Binding-site contacts:
Ligand atom O1B contacts residue ILE98 of chain 15.A at 3.1 Å.
Ligand atom C4 contacts residue MET214 of chain 15.A at 4.0 Å (hydrophobic).
Ligand atom N5A contacts residue PHE179 of chain 15.A at 3.2 Å.
Ligand atom CM6 contacts residue LEU184 of chain 15.A at 3.6 Å (hydrophobic).
Ligand atom N1A contacts residue PHE179 of chain 15.A at 3.2 Å.
Ligand atom CM6 contacts residue TYR144 of chain 15.A at 3.7 Å (hydrophobic).
Ligand atom C1C contacts residue MET214 of chain 15.A at 3.4 Å (hydrophobic).
Ligand atom CM4 contacts residue ALA166 of chain 15.A at 3.1 Å (hydrophobic).
Ligand atom O1 contacts residue LEU100 of chain 15.A at 3.8 Å.
Ligand atom C5 contacts residue LEU100 of chain 15.A at 4.0 Å (hydrophobic).
Ligand atom C4 contacts residue LEU100 of chain 15.A at 3.8 Å (hydrophobic).
Ligand atom C6B contacts residue ILE98 of chain 15.A at 3.8 Å (hydrophobic).
Ligand atom CM4 contacts residue TYR142 of chain 15.A at 3.9 Å (hydrophobic).
Ligand atom N5A contacts residue LEU217 of chain 15.A at 3.7 Å.
Ligand atom C1B contacts residue LEU181 of chain 15.A at 3.9 Å (hydrophobic).
Ligand atom N3A contacts residue PHE179 of chain 15.A at 3.6 Å.
Ligand atom C1B contacts residue ILE98 of chain 15.A at 3.6 Å (hydrophobic).
Ligand atom N2A contacts residue PHE179 of chain 15.A at 3.3 Å.
Ligand atom C5 contacts residue MET214 of chain 15.A at 3.7 Å (hydrophobic).
Ligand atom CM6 contacts residue LEU181 of chain 15.A at 3.8 Å (hydrophobic).
Ligand atom N3A contacts residue TYR144 of chain 15.A at 3.2 Å.
Ligand atom N2 contacts residue LEU100 of chain 15.A at 3.8 Å.
Ligand atom C4A contacts residue TYR144 of chain 15.A at 3.5 Å (hydrophobic).
Ligand atom O1 contacts residue MET214 of chain 15.A at 3.2 Å.
Ligand atom N1A contacts residue MET124 of chain 15.A at 3.9 Å.
Ligand atom N2 contacts residue MET214 of chain 15.A at 3.7 Å.
Ligand atom CM2 contacts residue ILE77 of chain 15.A at 3.9 Å (hydrophobic).
Ligand atom CM4 contacts residue VAL168 of chain 15.A at 3.9 Å (hydrophobic).
Ligand atom CM4 contacts residue TYR144 of chain 15.A at 3.8 Å (hydrophobic).
Ligand atom C3C contacts residue LEU181 of chain 15.A at 4.0 Å (hydrophobic).
Ligand atom N2A contacts residue TYR144 of chain 15.A at 4.0 Å.
Ligand atom CM2 contacts residue ILE122 of chain 15.A at 3.9 Å (hydrophobic).
Ligand atom C3 contacts residue LEU100 of chain 15.A at 3.7 Å (hydrophobic).
Ligand atom N1A contacts residue LEU217 of chain 15.A at 3.4 Å.
Ligand atom C6B contacts residue LEU181 of chain 15.A at 3.5 Å (hydrophobic).
Ligand atom C5B contacts residue TYR144 of chain 15.A at 3.7 Å (hydrophobic).
Ligand atom C4 contacts residue TYR190 of chain 15.A at 3.8 Å (hydrophobic).
Ligand atom CM3 contacts residue TYR190 of chain 15.A at 3.8 Å (hydrophobic).
Ligand atom C4A contacts residue PHE179 of chain 15.A at 3.5 Å (hydrophobic).
Ligand atom C5B contacts residue LEU181 of chain 15.A at 3.6 Å (hydrophobic).

Sequence of chain 15.A:
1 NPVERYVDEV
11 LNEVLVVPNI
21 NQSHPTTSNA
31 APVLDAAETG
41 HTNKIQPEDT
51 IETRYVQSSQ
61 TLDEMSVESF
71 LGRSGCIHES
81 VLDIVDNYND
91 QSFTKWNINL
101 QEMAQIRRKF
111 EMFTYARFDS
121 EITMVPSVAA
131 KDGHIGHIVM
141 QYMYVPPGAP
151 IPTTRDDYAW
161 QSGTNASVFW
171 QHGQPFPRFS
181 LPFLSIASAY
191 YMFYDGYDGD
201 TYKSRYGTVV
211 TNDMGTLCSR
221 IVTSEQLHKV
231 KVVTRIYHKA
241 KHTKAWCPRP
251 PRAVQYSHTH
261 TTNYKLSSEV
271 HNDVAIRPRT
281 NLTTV

The protein below binds the small molecule below.
Small molecule (SMILES): Cc1cc(CCCOc2c(C)cc(-n3nnc(C)n3)cc2C)on1